A protein and the small-molecule ligand that binds it are described below.
Small molecule (SMILES): CC(=O)N[C@H]1[C@H](O[C@H]2[C@H](O)[C@@H](NC(C)=O)CO[C@@H]2CO)O[C@H](CO)[C@@H](O[C@@H]2O[C@H](CO[C@H]3O[C@H](CO)[C@@H](O)[C@H](O)[C@@H]3O)[C@@H](O)[C@H](O[C@H]3O[C@H](CO)[C@@H](O)[C@H](O)[C@@H]3O)[C@@H]2O)[C@@H]1O

Sequence of chain 1.A:
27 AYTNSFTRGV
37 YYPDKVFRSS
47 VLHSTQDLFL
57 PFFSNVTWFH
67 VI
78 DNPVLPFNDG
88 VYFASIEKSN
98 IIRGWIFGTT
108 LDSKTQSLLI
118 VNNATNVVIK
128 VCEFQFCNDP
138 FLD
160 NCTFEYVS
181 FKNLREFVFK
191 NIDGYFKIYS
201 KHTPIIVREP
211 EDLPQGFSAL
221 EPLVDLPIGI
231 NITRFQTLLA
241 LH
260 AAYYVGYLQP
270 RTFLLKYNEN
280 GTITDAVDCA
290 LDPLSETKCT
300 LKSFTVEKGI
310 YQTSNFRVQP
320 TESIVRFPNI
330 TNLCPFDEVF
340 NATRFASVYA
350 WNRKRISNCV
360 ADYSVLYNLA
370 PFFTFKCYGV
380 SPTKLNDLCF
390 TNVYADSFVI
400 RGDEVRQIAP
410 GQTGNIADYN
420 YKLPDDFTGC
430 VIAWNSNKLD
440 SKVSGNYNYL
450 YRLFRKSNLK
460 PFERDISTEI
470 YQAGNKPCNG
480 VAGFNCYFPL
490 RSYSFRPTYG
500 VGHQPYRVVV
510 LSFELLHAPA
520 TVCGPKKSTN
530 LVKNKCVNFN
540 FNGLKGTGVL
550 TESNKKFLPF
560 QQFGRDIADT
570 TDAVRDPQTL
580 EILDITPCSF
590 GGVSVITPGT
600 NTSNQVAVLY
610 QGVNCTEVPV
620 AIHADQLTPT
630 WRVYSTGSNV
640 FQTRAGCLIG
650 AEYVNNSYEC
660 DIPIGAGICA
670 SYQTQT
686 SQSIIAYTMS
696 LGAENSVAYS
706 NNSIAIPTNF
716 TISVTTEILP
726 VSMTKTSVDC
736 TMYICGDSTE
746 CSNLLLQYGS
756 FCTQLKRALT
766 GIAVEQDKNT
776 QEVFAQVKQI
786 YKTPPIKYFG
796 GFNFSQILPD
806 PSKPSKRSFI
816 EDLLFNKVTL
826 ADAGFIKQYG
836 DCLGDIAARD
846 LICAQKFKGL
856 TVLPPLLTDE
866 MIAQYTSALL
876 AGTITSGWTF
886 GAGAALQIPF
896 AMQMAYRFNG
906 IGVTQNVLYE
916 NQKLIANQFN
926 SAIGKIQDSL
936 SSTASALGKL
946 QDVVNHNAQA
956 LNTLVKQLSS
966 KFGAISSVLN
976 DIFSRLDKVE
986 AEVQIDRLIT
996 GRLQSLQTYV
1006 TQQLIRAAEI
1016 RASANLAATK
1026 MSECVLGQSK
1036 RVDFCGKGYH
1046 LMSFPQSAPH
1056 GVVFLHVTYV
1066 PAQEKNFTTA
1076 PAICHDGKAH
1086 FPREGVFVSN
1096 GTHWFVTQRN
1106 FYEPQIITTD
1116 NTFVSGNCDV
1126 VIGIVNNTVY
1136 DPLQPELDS

Sequence of chain 1.B:
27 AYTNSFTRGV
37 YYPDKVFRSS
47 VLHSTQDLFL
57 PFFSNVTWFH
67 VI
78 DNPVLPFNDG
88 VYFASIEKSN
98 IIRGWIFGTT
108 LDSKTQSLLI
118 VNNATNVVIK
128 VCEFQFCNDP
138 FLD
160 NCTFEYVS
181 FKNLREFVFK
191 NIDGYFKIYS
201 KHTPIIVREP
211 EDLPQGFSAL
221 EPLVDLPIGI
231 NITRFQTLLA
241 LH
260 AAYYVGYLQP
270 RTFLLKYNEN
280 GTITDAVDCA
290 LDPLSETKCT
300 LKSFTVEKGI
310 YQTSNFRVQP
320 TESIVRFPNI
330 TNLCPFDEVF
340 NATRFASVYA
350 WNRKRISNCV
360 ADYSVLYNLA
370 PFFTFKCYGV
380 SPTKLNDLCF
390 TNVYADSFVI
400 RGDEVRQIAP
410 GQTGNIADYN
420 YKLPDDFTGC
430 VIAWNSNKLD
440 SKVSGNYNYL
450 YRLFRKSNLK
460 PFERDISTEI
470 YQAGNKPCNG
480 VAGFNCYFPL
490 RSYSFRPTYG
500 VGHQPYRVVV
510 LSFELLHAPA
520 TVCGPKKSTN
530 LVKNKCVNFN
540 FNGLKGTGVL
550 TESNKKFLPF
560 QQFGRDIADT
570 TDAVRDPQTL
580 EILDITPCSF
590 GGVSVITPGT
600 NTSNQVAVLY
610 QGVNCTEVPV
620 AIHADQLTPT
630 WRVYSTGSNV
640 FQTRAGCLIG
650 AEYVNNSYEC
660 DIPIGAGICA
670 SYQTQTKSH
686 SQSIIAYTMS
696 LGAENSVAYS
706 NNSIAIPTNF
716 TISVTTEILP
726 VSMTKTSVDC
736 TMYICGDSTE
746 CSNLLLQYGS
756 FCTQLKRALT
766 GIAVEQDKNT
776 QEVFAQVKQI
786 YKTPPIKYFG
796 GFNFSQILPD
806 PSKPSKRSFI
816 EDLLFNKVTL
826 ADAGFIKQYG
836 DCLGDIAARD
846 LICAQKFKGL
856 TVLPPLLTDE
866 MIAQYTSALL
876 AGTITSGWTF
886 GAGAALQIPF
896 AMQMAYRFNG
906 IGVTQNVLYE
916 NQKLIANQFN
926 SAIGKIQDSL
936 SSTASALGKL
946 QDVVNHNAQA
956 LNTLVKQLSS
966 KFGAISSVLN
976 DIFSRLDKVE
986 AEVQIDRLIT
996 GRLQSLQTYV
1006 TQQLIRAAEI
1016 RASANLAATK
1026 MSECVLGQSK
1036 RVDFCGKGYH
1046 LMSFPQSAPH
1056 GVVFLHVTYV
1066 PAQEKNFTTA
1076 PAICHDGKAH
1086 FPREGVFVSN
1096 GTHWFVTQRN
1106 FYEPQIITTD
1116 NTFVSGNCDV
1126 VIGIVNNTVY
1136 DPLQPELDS

Binding-site contacts:
Ligand atom C4 contacts residue LYS455 of chain 1.A at 3.9 Å.
Ligand atom C3 contacts residue ASN231 of chain 1.B at 3.8 Å.
Ligand atom C3 contacts residue LYS455 of chain 1.A at 3.7 Å.
Ligand atom C3 contacts residue LYS455 of chain 1.A at 4.5 Å.
Ligand atom C4 contacts residue ASN231 of chain 1.B at 4.2 Å.
Ligand atom C1 contacts residue LYS455 of chain 1.A at 3.8 Å.
Ligand atom C1 contacts residue ASN231 of chain 1.B at 1.4 Å.
Ligand atom O4 contacts residue LYS455 of chain 1.A at 3.9 Å.
Ligand atom C6 contacts residue LYS455 of chain 1.A at 4.4 Å.
Ligand atom O3 contacts residue SER456 of chain 1.A at 4.1 Å.
Ligand atom O6 contacts residue THR233 of chain 1.B at 4.5 Å.
Ligand atom C6 contacts residue THR106 of chain 1.B at 4.0 Å.
Ligand atom C1 contacts residue THR233 of chain 1.B at 4.2 Å.
Ligand atom C2 contacts residue LYS455 of chain 1.A at 4.3 Å.
Ligand atom C5 contacts residue ASN231 of chain 1.B at 3.6 Å.
Ligand atom O5 contacts residue ASN231 of chain 1.B at 2.3 Å (h-bond).
Ligand atom C7 contacts residue SER456 of chain 1.A at 4.2 Å.
Ligand atom C2 contacts residue ASN231 of chain 1.B at 2.5 Å.
Ligand atom C6 contacts residue LYS526 of chain 1.B at 3.4 Å.
Ligand atom N2 contacts residue ASN231 of chain 1.B at 2.9 Å (h-bond).
Ligand atom C6 contacts residue THR233 of chain 1.B at 3.9 Å.
Ligand atom O3 contacts residue LYS455 of chain 1.A at 3.3 Å.
Ligand atom O7 contacts residue ARG454 of chain 1.A at 3.5 Å (salt-bridge).
Ligand atom O3 contacts residue LYS455 of chain 1.A at 4.0 Å.
Ligand atom C7 contacts residue ASN231 of chain 1.B at 3.8 Å.
Ligand atom O6 contacts residue THR106 of chain 1.B at 3.4 Å.
Ligand atom C5 contacts residue THR233 of chain 1.B at 3.8 Å.
Ligand atom C5 contacts residue LYS455 of chain 1.A at 3.4 Å.
Ligand atom O5 contacts residue THR233 of chain 1.B at 4.1 Å.
Ligand atom O5 contacts residue THR106 of chain 1.B at 3.4 Å.
Ligand atom O7 contacts residue SER456 of chain 1.A at 3.5 Å (h-bond).
Ligand atom C8 contacts residue ASN457 of chain 1.A at 4.0 Å.
Ligand atom C5 contacts residue THR106 of chain 1.B at 4.2 Å.
Ligand atom O6 contacts residue LYS526 of chain 1.B at 3.2 Å (salt-bridge).
Ligand atom O7 contacts residue ASN231 of chain 1.B at 4.2 Å.
Ligand atom C1 contacts residue THR106 of chain 1.B at 4.1 Å.
Ligand atom C8 contacts residue LYS459 of chain 1.A at 3.8 Å.
Ligand atom O5 contacts residue LYS455 of chain 1.A at 4.0 Å.